This protein binds this small molecule.
Small molecule (SMILES): OC[C@H]1O[C@@H](O)[C@H](O)[C@H]1O

Sequence of chain 1.D:
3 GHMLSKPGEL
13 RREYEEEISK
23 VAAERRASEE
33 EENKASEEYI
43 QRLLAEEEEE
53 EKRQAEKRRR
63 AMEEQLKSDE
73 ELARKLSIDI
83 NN

Binding-site contacts:
Ligand atom O1 contacts residue ARG13 of chain 1.D at 3.1 Å.
Ligand atom O3 contacts residue GLU17 of chain 1.D at 2.3 Å (salt-bridge).
Ligand atom C5 contacts residue ARG13 of chain 1.D at 4.2 Å.
Ligand atom C4 contacts residue GLU17 of chain 1.D at 4.2 Å.
Ligand atom O3 contacts residue ARG14 of chain 1.D at 4.0 Å.
Ligand atom O1 contacts residue GLY10 of chain 1.D at 4.5 Å.
Ligand atom C1 contacts residue ARG13 of chain 1.D at 3.8 Å.
Ligand atom C3 contacts residue GLU17 of chain 1.D at 3.6 Å.
Ligand atom O5 contacts residue GLU17 of chain 1.D at 3.6 Å.
Ligand atom O4 contacts residue ARG13 of chain 1.D at 3.4 Å.
Ligand atom C2 contacts residue ARG14 of chain 1.D at 4.5 Å.
Ligand atom O1 contacts residue ARG14 of chain 1.D at 4.0 Å.
Ligand atom C5 contacts residue GLU17 of chain 1.D at 3.1 Å.
Ligand atom C4 contacts residue ARG13 of chain 1.D at 4.3 Å.
Ligand atom O3 contacts residue ARG13 of chain 1.D at 4.2 Å.